The protein below binds the small molecule below.
Small molecule (SMILES): Nc1nc2c(ncn2C[C@@H](COCCP(=O)(O)O)OCCP(=O)(O)O)c(=O)[nH]1

Binding-site contacts:
Ligand atom C6 contacts residue PHE172 of chain 2.A at 3.5 Å (hydrophobic).
Ligand atom OAC contacts residue GLY61 of chain 2.A at 2.8 Å (h-bond).
Ligand atom O6 contacts residue VAL171 of chain 2.A at 3.5 Å (h-bond).
Ligand atom N2 contacts residue ASP179 of chain 2.A at 2.7 Å (salt-bridge).
Ligand atom OAC contacts residue LYS60 of chain 2.A at 3.4 Å (salt-bridge).
Ligand atom N1 contacts residue VAL173 of chain 2.A at 2.6 Å (h-bond).
Ligand atom OAG contacts residue THR124 of chain 2.A at 3.4 Å (h-bond).
Ligand atom OAC contacts residue ARG185 of chain 2.A at 3.2 Å (salt-bridge).
Ligand atom N2 contacts residue VAL173 of chain 2.A at 3.0 Å (h-bond).
Ligand atom OAH contacts residue THR124 of chain 2.A at 2.7 Å (h-bond).
Ligand atom N1 contacts residue PHE172 of chain 2.A at 3.3 Å.
Ligand atom PBB contacts residue ASP123 of chain 2.A at 3.8 Å.
Ligand atom OAT contacts residue ILE121 of chain 2.A at 3.5 Å.
Ligand atom N2 contacts residue LEU178 of chain 2.A at 3.6 Å.
Ligand atom CAM contacts residue ILE121 of chain 2.A at 3.6 Å (hydrophobic).
Ligand atom C2 contacts residue PHE172 of chain 2.A at 3.3 Å (hydrophobic).
Ligand atom OAH contacts residue ASP123 of chain 2.A at 3.5 Å.
Ligand atom C6 contacts residue LYS151 of chain 2.A at 3.6 Å.
Ligand atom OAG contacts residue THR127 of chain 2.A at 2.6 Å (h-bond).
Ligand atom O6 contacts residue LYS151 of chain 2.A at 2.8 Å (salt-bridge).
Ligand atom OAD contacts residue THR124 of chain 2.A at 3.3 Å (h-bond).
Ligand atom OAF contacts residue ARG185 of chain 2.A at 2.7 Å (salt-bridge).
Ligand atom C6 contacts residue VAL173 of chain 2.A at 3.7 Å (hydrophobic).
Ligand atom N3 contacts residue PHE172 of chain 2.A at 3.8 Å.
Ligand atom C6 contacts residue ILE121 of chain 2.A at 3.7 Å (hydrophobic).
Ligand atom PBA contacts residue LYS60 of chain 2.A at 3.7 Å.
Ligand atom C5 contacts residue LYS151 of chain 2.A at 3.7 Å.
Ligand atom N7 contacts residue LYS151 of chain 2.A at 3.3 Å (salt-bridge).
Ligand atom PBA contacts residue ARG185 of chain 2.A at 3.8 Å.
Ligand atom PBB contacts residue ALA125 of chain 2.A at 3.7 Å.
Ligand atom PBB contacts residue THR124 of chain 2.A at 3.5 Å.
Ligand atom O6 contacts residue ILE121 of chain 2.A at 3.7 Å.
Ligand atom OAD contacts residue ALA125 of chain 2.A at 2.8 Å (h-bond).
Ligand atom O6 contacts residue PHE172 of chain 2.A at 3.5 Å.
Ligand atom N2 contacts residue PHE172 of chain 2.A at 3.5 Å.
Ligand atom OAG contacts residue LEU126 of chain 2.A at 3.6 Å (h-bond).
Ligand atom OAE contacts residue LYS60 of chain 2.A at 3.0 Å (salt-bridge).
Ligand atom OAD contacts residue ASP123 of chain 2.A at 2.8 Å (salt-bridge).
Ligand atom O6 contacts residue VAL173 of chain 2.A at 3.0 Å (h-bond).
Ligand atom C2 contacts residue VAL173 of chain 2.A at 3.2 Å (hydrophobic).

Sequence of chain 2.A:
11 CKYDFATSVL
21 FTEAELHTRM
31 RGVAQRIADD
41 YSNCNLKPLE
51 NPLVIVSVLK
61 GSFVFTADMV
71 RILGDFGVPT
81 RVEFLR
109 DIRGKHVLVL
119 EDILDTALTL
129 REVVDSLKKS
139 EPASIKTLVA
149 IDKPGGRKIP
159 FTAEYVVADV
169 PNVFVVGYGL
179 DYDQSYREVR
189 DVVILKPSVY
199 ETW